This protein binds this small molecule.
Small molecule (SMILES): Nc1ncnc2c1ncn2[C@@H]1O[C@H](CO)[C@@H](O)[C@H]1O

Sequence of chain 1.F:
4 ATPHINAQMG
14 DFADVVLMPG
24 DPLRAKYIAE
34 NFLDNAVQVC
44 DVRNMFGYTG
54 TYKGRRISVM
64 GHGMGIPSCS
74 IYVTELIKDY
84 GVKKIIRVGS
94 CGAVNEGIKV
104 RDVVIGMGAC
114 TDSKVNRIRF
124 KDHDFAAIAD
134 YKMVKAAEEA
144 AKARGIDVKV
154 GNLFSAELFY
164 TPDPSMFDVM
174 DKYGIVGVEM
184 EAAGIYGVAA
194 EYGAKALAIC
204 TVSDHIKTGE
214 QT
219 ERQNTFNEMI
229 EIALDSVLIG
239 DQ

Binding-site contacts:
Ligand atom O3' contacts residue MET67 of chain 1.F at 3.5 Å.
Ligand atom N6 contacts residue GLY95 of chain 1.F at 3.7 Å.
Ligand atom O2' contacts residue GLU182 of chain 1.F at 4.0 Å.
Ligand atom C1' contacts residue SER93 of chain 1.F at 3.5 Å.
Ligand atom O3' contacts residue GLU184 of chain 1.F at 2.5 Å (salt-bridge).
Ligand atom N6 contacts residue VAL181 of chain 1.F at 4.0 Å.
Ligand atom O2' contacts residue ARG90 of chain 1.F at 2.9 Å (salt-bridge).
Ligand atom C4 contacts residue GLU182 of chain 1.F at 4.0 Å.
Ligand atom C4' contacts residue ARG46 of chain 1.B at 3.7 Å.
Ligand atom N3 contacts residue MET183 of chain 1.F at 3.5 Å.
Ligand atom C2' contacts residue MET183 of chain 1.F at 4.0 Å (hydrophobic).
Ligand atom N7 contacts residue VAL181 of chain 1.F at 3.9 Å.
Ligand atom O2' contacts residue GLU184 of chain 1.F at 2.5 Å (salt-bridge).
Ligand atom O4' contacts residue ARG46 of chain 1.B at 3.5 Å (salt-bridge).
Ligand atom N7 contacts residue GLY95 of chain 1.F at 3.6 Å.
Ligand atom N1 contacts residue PHE162 of chain 1.F at 3.9 Å.
Ligand atom C5 contacts residue GLY95 of chain 1.F at 4.0 Å.
Ligand atom N3 contacts residue GLU182 of chain 1.F at 3.6 Å.
Ligand atom C6 contacts residue VAL181 of chain 1.F at 3.5 Å (hydrophobic).
Ligand atom O2' contacts residue SER93 of chain 1.F at 3.9 Å.
Ligand atom C2' contacts residue GLU184 of chain 1.F at 3.4 Å.
Ligand atom C2 contacts residue GLU182 of chain 1.F at 3.9 Å.
Ligand atom C3' contacts residue GLU184 of chain 1.F at 3.5 Å.
Ligand atom C8 contacts residue CYS94 of chain 1.F at 3.6 Å (hydrophobic).
Ligand atom N9 contacts residue SER93 of chain 1.F at 3.5 Å (h-bond).
Ligand atom C2 contacts residue MET183 of chain 1.F at 3.6 Å (hydrophobic).
Ligand atom C8 contacts residue SER93 of chain 1.F at 3.4 Å.
Ligand atom N3 contacts residue VAL181 of chain 1.F at 4.0 Å.
Ligand atom C2 contacts residue PHE162 of chain 1.F at 3.6 Å (hydrophobic).
Ligand atom C5' contacts residue HIS7 of chain 1.B at 3.5 Å.
Ligand atom C3' contacts residue MET183 of chain 1.F at 3.9 Å (hydrophobic).
Ligand atom N7 contacts residue CYS94 of chain 1.F at 3.6 Å.
Ligand atom C5 contacts residue VAL181 of chain 1.F at 3.4 Å (hydrophobic).
Ligand atom N1 contacts residue VAL181 of chain 1.F at 3.7 Å.
Ligand atom O4' contacts residue SER93 of chain 1.F at 3.9 Å.
Ligand atom C4 contacts residue VAL181 of chain 1.F at 3.7 Å (hydrophobic).
Ligand atom O5' contacts residue PHE162 of chain 1.F at 3.6 Å.
Ligand atom C5' contacts residue PHE162 of chain 1.F at 3.7 Å (hydrophobic).
Ligand atom C2 contacts residue VAL181 of chain 1.F at 3.9 Å (hydrophobic).
Ligand atom O5' contacts residue HIS7 of chain 1.B at 2.8 Å (h-bond).

Sequence of chain 1.B:
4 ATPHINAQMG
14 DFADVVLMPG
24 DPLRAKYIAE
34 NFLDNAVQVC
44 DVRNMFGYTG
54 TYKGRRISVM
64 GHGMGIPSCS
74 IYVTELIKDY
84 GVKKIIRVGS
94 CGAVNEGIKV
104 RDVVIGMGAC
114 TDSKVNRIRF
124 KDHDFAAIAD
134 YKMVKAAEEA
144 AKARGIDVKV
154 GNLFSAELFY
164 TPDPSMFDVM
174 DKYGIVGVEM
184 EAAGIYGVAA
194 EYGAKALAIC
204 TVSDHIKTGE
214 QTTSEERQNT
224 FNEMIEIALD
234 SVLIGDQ